The protein below binds the small molecule below.
Small molecule (SMILES): CCNC(=O)Nc1nc2cc(-c3cncc(F)c3)cc(-c3ncccn3)c2[nH]1

Sequence of chain 1.B:
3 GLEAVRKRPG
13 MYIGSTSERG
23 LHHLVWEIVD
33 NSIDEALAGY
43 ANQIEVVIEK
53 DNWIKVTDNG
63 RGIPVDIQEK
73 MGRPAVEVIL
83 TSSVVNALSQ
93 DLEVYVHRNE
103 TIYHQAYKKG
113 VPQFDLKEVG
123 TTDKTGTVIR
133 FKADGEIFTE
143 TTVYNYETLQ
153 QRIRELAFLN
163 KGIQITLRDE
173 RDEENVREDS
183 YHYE

Binding-site contacts:
Ligand atom C1 contacts residue THR129 of chain 1.B at 3.9 Å.
Ligand atom C9 contacts residue GLU37 of chain 1.B at 3.9 Å.
Ligand atom C29 contacts residue ARG63 of chain 1.B at 3.4 Å.
Ligand atom C11 contacts residue PRO66 of chain 1.B at 3.8 Å (hydrophobic).
Ligand atom C7 contacts residue ASP60 of chain 1.B at 3.9 Å.
Ligand atom N25 contacts residue PRO66 of chain 1.B at 3.8 Å.
Ligand atom C1 contacts residue ILE30 of chain 1.B at 3.8 Å (hydrophobic).
Ligand atom C24 contacts residue ARG100 of chain 1.B at 3.1 Å.
Ligand atom N25 contacts residue ARG63 of chain 1.B at 3.8 Å.
Ligand atom C27 contacts residue ARG63 of chain 1.B at 3.1 Å.
Ligand atom C2 contacts residue ILE30 of chain 1.B at 3.5 Å (hydrophobic).
Ligand atom C12 contacts residue PRO66 of chain 1.B at 3.8 Å (hydrophobic).
Ligand atom C17 contacts residue ILE81 of chain 1.B at 3.9 Å (hydrophobic).
Ligand atom N3 contacts residue ASP60 of chain 1.B at 2.9 Å (salt-bridge).
Ligand atom C23 contacts residue PRO66 of chain 1.B at 3.8 Å (hydrophobic).
Ligand atom N21 contacts residue ILE65 of chain 1.B at 3.5 Å.
Ligand atom C10 contacts residue GLU37 of chain 1.B at 3.5 Å.
Ligand atom N8 contacts residue THR129 of chain 1.B at 3.8 Å.
Ligand atom C7 contacts residue ILE65 of chain 1.B at 3.8 Å (hydrophobic).
Ligand atom F28 contacts residue ARG63 of chain 1.B at 3.0 Å.
Ligand atom N8 contacts residue GLU37 of chain 1.B at 3.8 Å.
Ligand atom N3 contacts residue SER34 of chain 1.B at 3.1 Å (h-bond).
Ligand atom N25 contacts residue ARG100 of chain 1.B at 2.8 Å (salt-bridge).
Ligand atom N6 contacts residue ASP60 of chain 1.B at 2.8 Å (salt-bridge).
Ligand atom C2 contacts residue ILE131 of chain 1.B at 3.8 Å (hydrophobic).
Ligand atom C2 contacts residue SER34 of chain 1.B at 3.5 Å.
Ligand atom C16 contacts residue ILE81 of chain 1.B at 3.8 Å (hydrophobic).
Ligand atom N6 contacts residue THR129 of chain 1.B at 3.9 Å.
Ligand atom O5 contacts residue ASN33 of chain 1.B at 3.7 Å.
Ligand atom C24 contacts residue ARG63 of chain 1.B at 3.7 Å.
Ligand atom C20 contacts residue ILE65 of chain 1.B at 3.7 Å (hydrophobic).
Ligand atom C1 contacts residue SER34 of chain 1.B at 3.6 Å.
Ligand atom C26 contacts residue ARG63 of chain 1.B at 3.4 Å.
Ligand atom C24 contacts residue PRO66 of chain 1.B at 3.6 Å (hydrophobic).
Ligand atom C4 contacts residue ASP60 of chain 1.B at 3.3 Å.
Ligand atom C10 contacts residue GLY64 of chain 1.B at 3.8 Å.
Ligand atom O5 contacts residue ILE65 of chain 1.B at 3.5 Å.
Ligand atom C24 contacts residue GLY64 of chain 1.B at 3.3 Å.
Ligand atom C1 contacts residue VAL58 of chain 1.B at 3.3 Å (hydrophobic).
Ligand atom C23 contacts residue ARG63 of chain 1.B at 3.9 Å.